Binding-site contacts:
Ligand atom C9 contacts residue FAD1 of chain 1.H at 3.8 Å.
Ligand atom C26 contacts residue MET154 of chain 1.B at 3.7 Å (hydrophobic).
Ligand atom C12 contacts residue TRP105 of chain 1.B at 3.4 Å (hydrophobic).
Ligand atom C1 contacts residue TYR126 of chain 1.D at 3.4 Å (hydrophobic).
Ligand atom C4 contacts residue FAD1 of chain 1.H at 3.6 Å.
Ligand atom C25 contacts residue MET154 of chain 1.B at 3.6 Å (hydrophobic).
Ligand atom C26 contacts residue MET131 of chain 1.D at 3.5 Å (hydrophobic).
Ligand atom C5 contacts residue FAD1 of chain 1.H at 3.7 Å.
Ligand atom C19 contacts residue HIS161 of chain 1.B at 3.6 Å.
Ligand atom C26 contacts residue TYR128 of chain 1.D at 3.3 Å (hydrophobic).
Ligand atom C2 contacts residue TYR126 of chain 1.D at 2.9 Å (hydrophobic).
Ligand atom C25 contacts residue TYR128 of chain 1.D at 3.6 Å (hydrophobic).
Ligand atom C19 contacts residue FAD1 of chain 1.H at 3.7 Å.
Ligand atom C25 contacts residue MET131 of chain 1.D at 3.6 Å (hydrophobic).
Ligand atom C27 contacts residue PHE236 of chain 1.D at 3.5 Å (hydrophobic).
Ligand atom C6 contacts residue TYR128 of chain 1.D at 3.6 Å (hydrophobic).
Ligand atom C6 contacts residue FAD1 of chain 1.H at 3.6 Å.
Ligand atom O44 contacts residue TYR128 of chain 1.D at 3.5 Å (h-bond).
Ligand atom N7 contacts residue FAD1 of chain 1.H at 3.5 Å (h-bond).
Ligand atom O10 contacts residue GLY149 of chain 1.B at 3.7 Å.
Ligand atom C3 contacts residue TYR126 of chain 1.D at 3.4 Å (hydrophobic).
Ligand atom C2 contacts residue FAD1 of chain 1.H at 3.5 Å.
Ligand atom C27 contacts residue TYR128 of chain 1.D at 3.5 Å (hydrophobic).
Ligand atom O11 contacts residue FAD1 of chain 1.H at 3.5 Å.
Ligand atom C29 contacts residue MET154 of chain 1.B at 3.7 Å (hydrophobic).
Ligand atom O20 contacts residue HIS161 of chain 1.B at 3.8 Å.
Ligand atom C3 contacts residue FAD1 of chain 1.H at 3.6 Å.
Ligand atom C1 contacts residue PRO68 of chain 1.D at 3.7 Å (hydrophobic).
Ligand atom C12 contacts residue FAD1 of chain 1.H at 3.6 Å.
Ligand atom C37 contacts residue PHE178 of chain 1.D at 3.5 Å (hydrophobic).
Ligand atom C37 contacts residue FAD1 of chain 1.H at 3.7 Å.
Ligand atom O11 contacts residue TYR126 of chain 1.D at 2.7 Å (h-bond).
Ligand atom C37 contacts residue PHE106 of chain 1.B at 3.5 Å (hydrophobic).
Ligand atom C1 contacts residue FAD1 of chain 1.H at 3.7 Å.
Ligand atom C24 contacts residue MET154 of chain 1.B at 3.6 Å (hydrophobic).
Ligand atom C8 contacts residue FAD1 of chain 1.H at 3.6 Å.
Ligand atom C24 contacts residue HIS161 of chain 1.B at 3.8 Å.
Ligand atom C5 contacts residue TYR128 of chain 1.D at 3.8 Å (hydrophobic).
Ligand atom C45 contacts residue PRO68 of chain 1.D at 3.5 Å (hydrophobic).
Ligand atom O10 contacts residue TYR128 of chain 1.D at 3.8 Å.

Sequence of chain 1.B:
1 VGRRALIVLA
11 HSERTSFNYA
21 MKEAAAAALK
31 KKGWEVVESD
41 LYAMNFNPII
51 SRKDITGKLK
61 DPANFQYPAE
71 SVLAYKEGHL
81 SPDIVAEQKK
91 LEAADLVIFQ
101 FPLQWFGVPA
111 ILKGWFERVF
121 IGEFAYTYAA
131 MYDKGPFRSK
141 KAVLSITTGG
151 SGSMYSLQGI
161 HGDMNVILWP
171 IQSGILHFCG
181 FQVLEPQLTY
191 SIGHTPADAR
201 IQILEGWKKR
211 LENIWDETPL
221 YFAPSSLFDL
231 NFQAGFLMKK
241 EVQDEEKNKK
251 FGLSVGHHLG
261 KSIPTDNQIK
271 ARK

Sequence of chain 1.D:
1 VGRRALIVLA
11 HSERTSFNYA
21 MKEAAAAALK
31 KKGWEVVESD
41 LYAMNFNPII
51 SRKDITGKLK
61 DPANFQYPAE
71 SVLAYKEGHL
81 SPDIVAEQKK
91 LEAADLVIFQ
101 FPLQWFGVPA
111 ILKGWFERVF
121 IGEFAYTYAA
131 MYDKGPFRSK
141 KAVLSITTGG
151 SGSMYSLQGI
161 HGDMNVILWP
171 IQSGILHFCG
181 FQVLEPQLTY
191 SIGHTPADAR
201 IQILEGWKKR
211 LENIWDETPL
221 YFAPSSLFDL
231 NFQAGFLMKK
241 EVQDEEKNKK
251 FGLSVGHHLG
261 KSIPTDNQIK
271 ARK

A protein and the small-molecule ligand that binds it are described below.
Small molecule (SMILES): COC1=CC(=O)c2c(c(COc3ccccc3)c(C)n2C)C1=O